A small-molecule ligand and the protein it binds are described below.
Small molecule (SMILES): CC(=O)N[C@H]1[C@H](O[C@H]2[C@H](O)[C@@H](NC(C)=O)CO[C@@H]2CO[C@@H]2O[C@@H](C)[C@@H](O)[C@@H](O)[C@@H]2O)O[C@H](CO)[C@@H](O)[C@@H]1O

Sequence of chain 1.B:
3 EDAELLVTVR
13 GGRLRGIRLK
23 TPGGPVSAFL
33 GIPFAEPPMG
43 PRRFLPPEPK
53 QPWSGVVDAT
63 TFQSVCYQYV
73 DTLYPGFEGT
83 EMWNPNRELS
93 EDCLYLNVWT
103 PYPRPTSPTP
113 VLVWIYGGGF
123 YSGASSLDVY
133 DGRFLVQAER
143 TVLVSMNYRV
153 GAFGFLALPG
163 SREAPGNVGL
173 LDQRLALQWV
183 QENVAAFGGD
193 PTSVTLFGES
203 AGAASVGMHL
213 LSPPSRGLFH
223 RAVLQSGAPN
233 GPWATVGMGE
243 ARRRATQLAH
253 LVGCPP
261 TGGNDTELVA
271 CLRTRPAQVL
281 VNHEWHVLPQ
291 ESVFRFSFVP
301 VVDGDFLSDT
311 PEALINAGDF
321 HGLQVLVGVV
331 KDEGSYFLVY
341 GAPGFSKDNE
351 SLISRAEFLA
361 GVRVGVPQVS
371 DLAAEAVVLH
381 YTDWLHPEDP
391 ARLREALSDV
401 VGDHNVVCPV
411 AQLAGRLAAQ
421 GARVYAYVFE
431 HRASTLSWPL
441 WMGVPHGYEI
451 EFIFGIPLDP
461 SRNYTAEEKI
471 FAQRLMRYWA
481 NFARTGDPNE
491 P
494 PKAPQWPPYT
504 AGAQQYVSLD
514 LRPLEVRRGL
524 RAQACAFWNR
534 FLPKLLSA

Binding-site contacts:
Ligand atom C8 contacts residue ALA342 of chain 1.B at 4.0 Å (hydrophobic).
Ligand atom C6 contacts residue SER346 of chain 1.B at 3.6 Å.
Ligand atom O7 contacts residue ASN349 of chain 1.B at 4.2 Å.
Ligand atom O7 contacts residue PRO343 of chain 1.B at 3.9 Å.
Ligand atom C5 contacts residue PHE345 of chain 1.B at 4.0 Å (hydrophobic).
Ligand atom C5 contacts residue SER346 of chain 1.B at 4.2 Å.
Ligand atom C2 contacts residue ASN349 of chain 1.B at 2.3 Å.
Ligand atom O5 contacts residue SER346 of chain 1.B at 3.2 Å.
Ligand atom O5 contacts residue SER346 of chain 1.B at 3.6 Å.
Ligand atom C7 contacts residue ASN349 of chain 1.B at 3.3 Å.
Ligand atom C6 contacts residue ASN349 of chain 1.B at 4.0 Å.
Ligand atom C5 contacts residue GLY344 of chain 1.B at 4.4 Å.
Ligand atom C4 contacts residue ASN349 of chain 1.B at 4.2 Å.
Ligand atom C8 contacts residue PRO343 of chain 1.B at 4.4 Å (hydrophobic).
Ligand atom C1 contacts residue GLY344 of chain 1.B at 4.1 Å.
Ligand atom C8 contacts residue PHE345 of chain 1.B at 4.2 Å (hydrophobic).
Ligand atom O5 contacts residue ASN349 of chain 1.B at 2.4 Å (h-bond).
Ligand atom C8 contacts residue GLY344 of chain 1.B at 4.0 Å.
Ligand atom N2 contacts residue ASN349 of chain 1.B at 2.8 Å (h-bond).
Ligand atom C5 contacts residue ASN349 of chain 1.B at 4.0 Å.
Ligand atom O5 contacts residue PHE345 of chain 1.B at 4.5 Å.
Ligand atom O4 contacts residue GLY344 of chain 1.B at 4.4 Å.
Ligand atom C3 contacts residue GLY344 of chain 1.B at 4.3 Å.
Ligand atom C1 contacts residue ASN349 of chain 1.B at 1.5 Å.
Ligand atom C6 contacts residue ASP348 of chain 1.B at 3.8 Å.
Ligand atom C6 contacts residue PHE345 of chain 1.B at 3.8 Å (hydrophobic).
Ligand atom C8 contacts residue ASN349 of chain 1.B at 3.4 Å.
Ligand atom C7 contacts residue GLY344 of chain 1.B at 3.8 Å.
Ligand atom C6 contacts residue SER346 of chain 1.B at 3.9 Å.
Ligand atom C5 contacts residue SER346 of chain 1.B at 3.9 Å.
Ligand atom C3 contacts residue ASN349 of chain 1.B at 3.7 Å.
Ligand atom C1 contacts residue SER346 of chain 1.B at 3.9 Å.
Ligand atom O7 contacts residue GLY344 of chain 1.B at 3.0 Å (h-bond).
Ligand atom C5 contacts residue ASN349 of chain 1.B at 3.7 Å.